A small-molecule ligand and the protein it binds are described below.
Small molecule (SMILES): CC1=C(C#C/C(C)=C/C=C/C(C)=C/C=C/C=C(C)/C=C/C=C(C)/C=C\[C@@]23O[C@]2(C)C[C@@H](O)CC3(C)C)C(C)(C)C[C@H](O)C1

Binding-site contacts:
Ligand atom C37 contacts residue CLA1 of chain 1.WK at 2.3 Å.
Ligand atom C34 contacts residue PRO98 of chain 1.YA at 4.0 Å (hydrophobic).
Ligand atom C7 contacts residue MET175 of chain 1.YA at 3.1 Å (hydrophobic).
Ligand atom C4 contacts residue CLA1 of chain 1.VK at 3.4 Å.
Ligand atom C31 contacts residue PHE72 of chain 1.YA at 4.0 Å (hydrophobic).
Ligand atom C3 contacts residue MET175 of chain 1.YA at 4.1 Å (hydrophobic).
Ligand atom C26 contacts residue ALA68 of chain 1.YA at 4.1 Å (hydrophobic).
Ligand atom C4 contacts residue MET175 of chain 1.YA at 3.7 Å (hydrophobic).
Ligand atom C24 contacts residue ALA178 of chain 1.YA at 4.2 Å (hydrophobic).
Ligand atom C34 contacts residue PHE72 of chain 1.YA at 3.9 Å (hydrophobic).
Ligand atom C35 contacts residue CLA1 of chain 1.WK at 4.1 Å.
Ligand atom O2 contacts residue ILE27 of chain 1.YA at 2.9 Å (h-bond).
Ligand atom C36 contacts residue PHE72 of chain 1.YA at 3.9 Å (hydrophobic).
Ligand atom C18 contacts residue ILE27 of chain 1.YA at 4.0 Å (hydrophobic).
Ligand atom O2 contacts residue GLY28 of chain 1.YA at 3.2 Å (h-bond).
Ligand atom C25 contacts residue CLA1 of chain 1.VK at 3.9 Å.
Ligand atom C contacts residue CLA1 of chain 1.VK at 3.0 Å.
Ligand atom C41 contacts residue PHE72 of chain 1.YA at 3.9 Å (hydrophobic).
Ligand atom O1 contacts residue PHE24 of chain 1.YA at 2.9 Å.
Ligand atom C35 contacts residue GLY71 of chain 1.YA at 3.8 Å.
Ligand atom O1 contacts residue PRO26 of chain 1.YA at 4.0 Å.
Ligand atom C1 contacts residue CLA1 of chain 1.VK at 3.9 Å.
Ligand atom C35 contacts residue PHE72 of chain 1.YA at 3.5 Å (hydrophobic).
Ligand atom C23 contacts residue PHE24 of chain 1.YA at 3.8 Å (hydrophobic).
Ligand atom O4 contacts residue CLA1 of chain 1.WK at 3.7 Å.
Ligand atom C31 contacts residue CLA1 of chain 1.WK at 3.9 Å.
Ligand atom C6 contacts residue CLA1 of chain 1.VK at 3.6 Å.
Ligand atom C15 contacts residue PHE24 of chain 1.YA at 3.9 Å (hydrophobic).
Ligand atom O4 contacts residue PRO98 of chain 1.YA at 3.4 Å (h-bond).
Ligand atom C3 contacts residue CLA1 of chain 1.VK at 3.5 Å.
Ligand atom C6 contacts residue MET175 of chain 1.YA at 3.9 Å (hydrophobic).
Ligand atom C33 contacts residue CLA1 of chain 1.WK at 3.7 Å.
Ligand atom C5 contacts residue CLA1 of chain 1.VK at 3.1 Å.
Ligand atom C5 contacts residue MET175 of chain 1.YA at 3.8 Å (hydrophobic).
Ligand atom C8 contacts residue CLA1 of chain 1.VK at 3.5 Å.
Ligand atom O2 contacts residue PRO26 of chain 1.YA at 3.8 Å.
Ligand atom C33 contacts residue ILE102 of chain 1.YA at 4.2 Å (hydrophobic).
Ligand atom C36 contacts residue CLA1 of chain 1.WK at 3.4 Å.
Ligand atom C30 contacts residue CLA1 of chain 1.WK at 4.2 Å.
Ligand atom C18 contacts residue PRO26 of chain 1.YA at 3.7 Å (hydrophobic).

Sequence of chain 1.YA:
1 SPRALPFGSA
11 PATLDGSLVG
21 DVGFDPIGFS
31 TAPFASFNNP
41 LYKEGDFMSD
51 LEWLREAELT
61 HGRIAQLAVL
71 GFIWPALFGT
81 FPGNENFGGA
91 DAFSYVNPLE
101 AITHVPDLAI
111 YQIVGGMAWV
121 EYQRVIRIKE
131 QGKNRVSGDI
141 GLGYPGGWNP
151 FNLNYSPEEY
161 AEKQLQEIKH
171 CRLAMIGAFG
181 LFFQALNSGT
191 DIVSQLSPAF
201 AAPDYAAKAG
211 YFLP